Sequence of chain 2.A:
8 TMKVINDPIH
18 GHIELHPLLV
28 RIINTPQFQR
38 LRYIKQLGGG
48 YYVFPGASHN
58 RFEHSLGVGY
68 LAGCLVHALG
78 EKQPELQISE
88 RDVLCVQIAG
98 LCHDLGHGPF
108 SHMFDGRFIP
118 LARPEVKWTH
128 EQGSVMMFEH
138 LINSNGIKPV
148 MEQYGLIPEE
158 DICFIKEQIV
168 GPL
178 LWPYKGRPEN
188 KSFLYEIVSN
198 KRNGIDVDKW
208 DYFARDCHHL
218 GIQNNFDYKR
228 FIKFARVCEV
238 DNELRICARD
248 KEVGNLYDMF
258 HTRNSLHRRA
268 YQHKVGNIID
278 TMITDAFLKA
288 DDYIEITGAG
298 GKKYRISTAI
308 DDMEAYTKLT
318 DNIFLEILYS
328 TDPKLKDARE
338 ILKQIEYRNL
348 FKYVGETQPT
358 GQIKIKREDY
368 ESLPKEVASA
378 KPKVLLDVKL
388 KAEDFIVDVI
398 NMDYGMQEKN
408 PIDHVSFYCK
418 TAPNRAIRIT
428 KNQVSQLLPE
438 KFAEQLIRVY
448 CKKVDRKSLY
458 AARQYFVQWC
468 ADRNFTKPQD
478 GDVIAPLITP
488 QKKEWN

This protein binds this small molecule.
Small molecule (SMILES): O=c1[nH]c(=O)c2ncn([C@@H]3O[C@H](COP(=O)(O)OP(=O)(O)OP(=O)(O)O)[C@@H](O)[C@H]3O)c2[nH]1

Sequence of chain 1.B:
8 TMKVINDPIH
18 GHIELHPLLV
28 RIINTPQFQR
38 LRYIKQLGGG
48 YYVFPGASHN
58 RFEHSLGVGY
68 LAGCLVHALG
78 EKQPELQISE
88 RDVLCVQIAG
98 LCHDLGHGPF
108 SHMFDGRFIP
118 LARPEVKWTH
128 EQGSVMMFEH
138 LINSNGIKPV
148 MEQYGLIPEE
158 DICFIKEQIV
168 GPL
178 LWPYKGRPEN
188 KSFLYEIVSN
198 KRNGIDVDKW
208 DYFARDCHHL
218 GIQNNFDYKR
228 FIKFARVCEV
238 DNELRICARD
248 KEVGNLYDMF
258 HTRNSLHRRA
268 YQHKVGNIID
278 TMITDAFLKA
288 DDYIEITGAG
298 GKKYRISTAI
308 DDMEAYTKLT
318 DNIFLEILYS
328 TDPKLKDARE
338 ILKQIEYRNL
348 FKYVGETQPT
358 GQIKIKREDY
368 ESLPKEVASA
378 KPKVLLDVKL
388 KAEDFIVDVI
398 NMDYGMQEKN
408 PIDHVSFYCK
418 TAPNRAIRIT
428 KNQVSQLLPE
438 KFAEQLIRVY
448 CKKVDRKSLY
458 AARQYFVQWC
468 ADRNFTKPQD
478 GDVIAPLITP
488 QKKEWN

Sequence of chain 1.A:
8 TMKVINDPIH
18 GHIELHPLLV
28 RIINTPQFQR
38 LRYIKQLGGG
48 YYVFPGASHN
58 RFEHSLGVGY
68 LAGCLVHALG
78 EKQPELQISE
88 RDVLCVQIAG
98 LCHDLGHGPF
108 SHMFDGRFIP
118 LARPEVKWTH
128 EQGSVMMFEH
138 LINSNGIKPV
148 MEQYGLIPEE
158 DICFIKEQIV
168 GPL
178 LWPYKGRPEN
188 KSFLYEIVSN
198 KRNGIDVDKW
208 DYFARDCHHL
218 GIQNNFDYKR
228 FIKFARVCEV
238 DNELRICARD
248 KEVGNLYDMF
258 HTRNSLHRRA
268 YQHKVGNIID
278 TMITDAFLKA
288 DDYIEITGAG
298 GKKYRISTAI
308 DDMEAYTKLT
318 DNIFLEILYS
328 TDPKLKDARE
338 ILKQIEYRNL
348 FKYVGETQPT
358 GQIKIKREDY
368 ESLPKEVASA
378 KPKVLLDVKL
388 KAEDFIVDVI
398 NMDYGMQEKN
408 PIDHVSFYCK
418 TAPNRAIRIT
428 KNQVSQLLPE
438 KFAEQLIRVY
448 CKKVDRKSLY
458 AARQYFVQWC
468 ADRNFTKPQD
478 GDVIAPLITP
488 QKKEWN

Binding-site contacts:
Ligand atom O1 contacts residue ASN31 of chain 1.A at 2.7 Å (h-bond).
Ligand atom O8 contacts residue LYS10 of chain 1.A at 3.0 Å (salt-bridge).
Ligand atom C2 contacts residue LYS10 of chain 1.A at 3.5 Å.
Ligand atom C10 contacts residue VAL50 of chain 1.B at 3.3 Å (hydrophobic).
Ligand atom O6 contacts residue ARG39 of chain 1.A at 2.9 Å (salt-bridge).
Ligand atom N1 contacts residue ASN31 of chain 1.A at 2.8 Å (h-bond).
Ligand atom O12 contacts residue DZ41 of chain 1.J at 2.9 Å (h-bond).
Ligand atom N3 contacts residue TYR49 of chain 1.B at 3.2 Å (h-bond).
Ligand atom O1 contacts residue ARG345 of chain 1.B at 3.5 Å.
Ligand atom P1 contacts residue MN1 of chain 1.F at 3.5 Å.
Ligand atom O2 contacts residue VAL11 of chain 1.A at 2.4 Å (h-bond).
Ligand atom O9 contacts residue LYS10 of chain 1.A at 3.3 Å.
Ligand atom P3 contacts residue LYS349 of chain 1.B at 3.5 Å.
Ligand atom C2 contacts residue ARG345 of chain 1.B at 3.5 Å.
Ligand atom O2 contacts residue ILE12 of chain 1.A at 3.2 Å.
Ligand atom O1 contacts residue LYS10 of chain 1.A at 2.6 Å (salt-bridge).
Ligand atom O13 contacts residue LYS417 of chain 2.A at 3.2 Å (salt-bridge).
Ligand atom O8 contacts residue ARG345 of chain 1.B at 2.9 Å (salt-bridge).
Ligand atom C1 contacts residue VAL50 of chain 1.B at 3.4 Å (hydrophobic).
Ligand atom O2 contacts residue DZ41 of chain 1.J at 3.3 Å.
Ligand atom O11 contacts residue VAL272 of chain 1.B at 3.5 Å.
Ligand atom O9 contacts residue MN1 of chain 1.F at 2.2 Å.
Ligand atom O14 contacts residue DZ41 of chain 1.J at 3.1 Å (h-bond).
Ligand atom P2 contacts residue MN1 of chain 1.F at 3.2 Å.
Ligand atom C5 contacts residue ARG345 of chain 1.B at 3.3 Å.
Ligand atom O14 contacts residue LYS417 of chain 2.A at 2.8 Å (salt-bridge).
Ligand atom O3 contacts residue DZ41 of chain 1.J at 2.6 Å (h-bond).
Ligand atom C10 contacts residue TYR49 of chain 1.B at 3.2 Å (hydrophobic).
Ligand atom P3 contacts residue MN1 of chain 1.F at 3.4 Å.
Ligand atom O13 contacts residue LYS349 of chain 1.B at 2.7 Å (salt-bridge).
Ligand atom N3 contacts residue ARG39 of chain 1.A at 3.0 Å (salt-bridge).
Ligand atom O12 contacts residue MN1 of chain 1.F at 2.3 Å.
Ligand atom O5 contacts residue ARG345 of chain 1.B at 2.9 Å (salt-bridge).
Ligand atom O14 contacts residue MN1 of chain 1.F at 2.2 Å.
Ligand atom O4 contacts residue ARG345 of chain 1.B at 3.2 Å (salt-bridge).
Ligand atom C10 contacts residue ILE12 of chain 1.A at 3.4 Å (hydrophobic).
Ligand atom N4 contacts residue ILE12 of chain 1.A at 3.5 Å.
Ligand atom O9 contacts residue DZ41 of chain 1.J at 3.0 Å (h-bond).
Ligand atom O6 contacts residue GLN36 of chain 1.A at 3.0 Å (h-bond).
Ligand atom O10 contacts residue LYS349 of chain 1.B at 3.3 Å (salt-bridge).